A small-molecule ligand and the protein it binds are described below.
Small molecule (SMILES): CC(=O)N[C@@H]1[C@@H](O)[C@H](O)[C@@H](CO)O[C@H]1O

Sequence of chain 1.A:
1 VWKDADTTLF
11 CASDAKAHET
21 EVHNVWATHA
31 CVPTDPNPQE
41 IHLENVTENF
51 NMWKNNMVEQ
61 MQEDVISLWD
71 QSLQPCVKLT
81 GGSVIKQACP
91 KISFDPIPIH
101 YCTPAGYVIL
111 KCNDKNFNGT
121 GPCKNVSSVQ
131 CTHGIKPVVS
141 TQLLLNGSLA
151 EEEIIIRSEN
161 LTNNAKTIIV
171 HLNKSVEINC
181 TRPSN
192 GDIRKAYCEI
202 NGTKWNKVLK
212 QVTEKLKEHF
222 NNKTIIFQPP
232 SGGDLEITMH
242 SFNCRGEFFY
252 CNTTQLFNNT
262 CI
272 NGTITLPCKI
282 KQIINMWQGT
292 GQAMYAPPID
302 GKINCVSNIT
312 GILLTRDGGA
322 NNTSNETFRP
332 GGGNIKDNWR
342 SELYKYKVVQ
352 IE

Binding-site contacts:
Ligand atom C5 contacts residue ILE154 of chain 1.A at 4.3 Å (hydrophobic).
Ligand atom C1 contacts residue GLU153 of chain 1.A at 4.1 Å.
Ligand atom C2 contacts residue ASN173 of chain 1.A at 2.3 Å.
Ligand atom C5 contacts residue ASN173 of chain 1.A at 3.8 Å.
Ligand atom O5 contacts residue ILE154 of chain 1.A at 3.3 Å (h-bond).
Ligand atom C8 contacts residue ASN173 of chain 1.A at 4.0 Å.
Ligand atom O6 contacts residue ILE154 of chain 1.A at 3.5 Å (h-bond).
Ligand atom O6 contacts residue LYS216 of chain 1.A at 3.2 Å (salt-bridge).
Ligand atom C1 contacts residue ASN173 of chain 1.A at 1.5 Å.
Ligand atom O5 contacts residue GLU152 of chain 1.A at 3.9 Å.
Ligand atom C6 contacts residue LYS216 of chain 1.A at 3.9 Å.
Ligand atom C7 contacts residue ASN173 of chain 1.A at 3.1 Å.
Ligand atom O7 contacts residue ASN173 of chain 1.A at 3.4 Å (h-bond).
Ligand atom C3 contacts residue ASN173 of chain 1.A at 3.7 Å.
Ligand atom C6 contacts residue ILE154 of chain 1.A at 4.3 Å (hydrophobic).
Ligand atom O5 contacts residue ASN173 of chain 1.A at 2.5 Å (h-bond).
Ligand atom C2 contacts residue GLU152 of chain 1.A at 3.8 Å.
Ligand atom C1 contacts residue GLN212 of chain 1.A at 4.3 Å.
Ligand atom C4 contacts residue ASN173 of chain 1.A at 4.2 Å.
Ligand atom C1 contacts residue GLU152 of chain 1.A at 3.6 Å.
Ligand atom C6 contacts residue GLU153 of chain 1.A at 4.0 Å.
Ligand atom O5 contacts residue GLU153 of chain 1.A at 3.4 Å.
Ligand atom C5 contacts residue GLU153 of chain 1.A at 4.4 Å.
Ligand atom C8 contacts residue LYS174 of chain 1.A at 3.8 Å.
Ligand atom C3 contacts residue GLN212 of chain 1.A at 4.3 Å.
Ligand atom O7 contacts residue GLU152 of chain 1.A at 4.0 Å.
Ligand atom C1 contacts residue ILE154 of chain 1.A at 3.9 Å (hydrophobic).
Ligand atom N2 contacts residue ASN173 of chain 1.A at 2.8 Å (h-bond).
Ligand atom O6 contacts residue GLU153 of chain 1.A at 3.9 Å.
Ligand atom C7 contacts residue GLU152 of chain 1.A at 4.5 Å.